Sequence of chain 1.A:
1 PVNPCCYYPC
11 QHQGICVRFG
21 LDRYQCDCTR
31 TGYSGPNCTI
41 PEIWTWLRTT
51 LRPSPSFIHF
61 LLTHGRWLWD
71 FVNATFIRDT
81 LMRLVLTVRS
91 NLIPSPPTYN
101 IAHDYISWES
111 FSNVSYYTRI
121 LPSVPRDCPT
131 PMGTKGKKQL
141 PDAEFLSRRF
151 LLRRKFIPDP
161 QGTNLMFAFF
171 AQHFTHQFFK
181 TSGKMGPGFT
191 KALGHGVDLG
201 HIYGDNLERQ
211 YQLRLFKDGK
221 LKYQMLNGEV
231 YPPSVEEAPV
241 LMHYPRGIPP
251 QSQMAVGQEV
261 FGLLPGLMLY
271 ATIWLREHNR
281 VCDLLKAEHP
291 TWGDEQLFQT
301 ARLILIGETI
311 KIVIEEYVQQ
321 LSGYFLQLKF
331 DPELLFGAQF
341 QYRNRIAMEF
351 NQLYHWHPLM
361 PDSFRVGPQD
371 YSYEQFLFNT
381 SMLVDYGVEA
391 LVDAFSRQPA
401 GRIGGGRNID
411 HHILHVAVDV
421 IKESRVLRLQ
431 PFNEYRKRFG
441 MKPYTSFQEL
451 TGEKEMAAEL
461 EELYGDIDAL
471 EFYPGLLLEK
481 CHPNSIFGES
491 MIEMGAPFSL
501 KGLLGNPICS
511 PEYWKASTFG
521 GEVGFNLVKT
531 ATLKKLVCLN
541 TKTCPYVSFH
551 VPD

The protein below binds the small molecule below.
Small molecule (SMILES): CC(=O)N[C@H]1[C@H](O[C@H]2[C@H](O)[C@@H](NC(C)=O)CO[C@@H]2CO)O[C@H](CO)[C@@H](O[C@H]2O[C@H](CO)[C@@H](O[C@@H]3O[C@H](CO)[C@@H](O)[C@H](O[C@H]4O[C@H](CO)[C@@H](O)[C@H](O)[C@@H]4O)[C@@H]3O)[C@H](O)[C@@H]2O)[C@@H]1O

Sequence of chain 1.B:
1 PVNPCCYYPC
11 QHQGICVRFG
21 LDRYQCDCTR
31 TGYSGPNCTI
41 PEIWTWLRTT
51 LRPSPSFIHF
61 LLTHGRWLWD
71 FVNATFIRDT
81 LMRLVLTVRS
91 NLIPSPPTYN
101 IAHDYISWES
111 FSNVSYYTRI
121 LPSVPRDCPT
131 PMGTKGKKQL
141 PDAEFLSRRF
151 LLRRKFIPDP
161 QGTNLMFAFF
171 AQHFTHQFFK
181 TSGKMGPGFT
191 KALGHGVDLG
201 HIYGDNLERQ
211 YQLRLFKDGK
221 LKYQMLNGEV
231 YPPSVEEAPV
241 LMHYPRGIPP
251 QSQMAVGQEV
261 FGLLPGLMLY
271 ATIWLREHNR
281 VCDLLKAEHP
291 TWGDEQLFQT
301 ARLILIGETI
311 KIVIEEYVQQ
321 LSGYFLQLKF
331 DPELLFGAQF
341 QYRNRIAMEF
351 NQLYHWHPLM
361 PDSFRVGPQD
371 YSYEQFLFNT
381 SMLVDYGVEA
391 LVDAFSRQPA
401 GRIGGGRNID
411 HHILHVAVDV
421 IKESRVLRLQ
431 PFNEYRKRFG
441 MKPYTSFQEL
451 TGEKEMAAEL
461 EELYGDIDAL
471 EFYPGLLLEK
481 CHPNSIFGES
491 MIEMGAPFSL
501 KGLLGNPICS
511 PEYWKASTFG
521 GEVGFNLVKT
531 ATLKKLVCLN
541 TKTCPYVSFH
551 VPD

Binding-site contacts:
Ligand atom C5 contacts residue TYR211 of chain 1.B at 4.2 Å (hydrophobic).
Ligand atom O7 contacts residue ASN113 of chain 1.A at 3.8 Å.
Ligand atom C8 contacts residue MET185 of chain 1.A at 3.9 Å (hydrophobic).
Ligand atom O7 contacts residue GLU109 of chain 1.A at 4.2 Å.
Ligand atom C6 contacts residue ASN113 of chain 1.A at 4.3 Å.
Ligand atom C1 contacts residue TYR116 of chain 1.A at 3.7 Å (hydrophobic).
Ligand atom C5 contacts residue ASN113 of chain 1.A at 3.6 Å.
Ligand atom C7 contacts residue ASN113 of chain 1.A at 3.9 Å.
Ligand atom C6 contacts residue TYR116 of chain 1.A at 2.7 Å (hydrophobic).
Ligand atom C1 contacts residue GLU109 of chain 1.A at 4.0 Å.
Ligand atom O2 contacts residue GLN212 of chain 1.B at 3.3 Å (h-bond).
Ligand atom C2 contacts residue GLN212 of chain 1.B at 3.1 Å.
Ligand atom O6 contacts residue TYR116 of chain 1.A at 3.9 Å.
Ligand atom C4 contacts residue GLN212 of chain 1.B at 3.4 Å.
Ligand atom O7 contacts residue LEU207 of chain 1.B at 4.0 Å.
Ligand atom O6 contacts residue TYR211 of chain 1.B at 4.0 Å.
Ligand atom O3 contacts residue GLN212 of chain 1.B at 2.2 Å (h-bond).
Ligand atom O5 contacts residue ASN113 of chain 1.A at 2.2 Å (h-bond).
Ligand atom C2 contacts residue LEU207 of chain 1.B at 4.1 Å (hydrophobic).
Ligand atom C6 contacts residue LEU207 of chain 1.B at 3.5 Å (hydrophobic).
Ligand atom C5 contacts residue TYR116 of chain 1.A at 3.6 Å (hydrophobic).
Ligand atom O3 contacts residue PRO239 of chain 1.B at 4.2 Å.
Ligand atom N2 contacts residue ASN113 of chain 1.A at 3.5 Å (h-bond).
Ligand atom C1 contacts residue ASN113 of chain 1.A at 1.8 Å.
Ligand atom C3 contacts residue ASN113 of chain 1.A at 4.1 Å.
Ligand atom O4 contacts residue GLN212 of chain 1.B at 4.0 Å.
Ligand atom C4 contacts residue LEU207 of chain 1.B at 4.2 Å (hydrophobic).
Ligand atom O5 contacts residue LEU207 of chain 1.B at 3.9 Å.
Ligand atom C6 contacts residue TYR211 of chain 1.B at 4.1 Å (hydrophobic).
Ligand atom C5 contacts residue GLN212 of chain 1.B at 4.2 Å.
Ligand atom O6 contacts residue LEU207 of chain 1.B at 4.1 Å.
Ligand atom C2 contacts residue GLU109 of chain 1.A at 4.4 Å.
Ligand atom O5 contacts residue GLU109 of chain 1.A at 3.7 Å.
Ligand atom C3 contacts residue GLN212 of chain 1.B at 2.2 Å.
Ligand atom C5 contacts residue PHE189 of chain 1.A at 4.2 Å (hydrophobic).
Ligand atom C4 contacts residue ASN113 of chain 1.A at 4.3 Å.
Ligand atom C2 contacts residue ASN113 of chain 1.A at 2.9 Å.
Ligand atom C5 contacts residue LEU207 of chain 1.B at 4.0 Å (hydrophobic).
Ligand atom O4 contacts residue GLN212 of chain 1.B at 3.5 Å (h-bond).
Ligand atom O5 contacts residue TYR116 of chain 1.A at 3.1 Å.